Sequence of chain 1.E:
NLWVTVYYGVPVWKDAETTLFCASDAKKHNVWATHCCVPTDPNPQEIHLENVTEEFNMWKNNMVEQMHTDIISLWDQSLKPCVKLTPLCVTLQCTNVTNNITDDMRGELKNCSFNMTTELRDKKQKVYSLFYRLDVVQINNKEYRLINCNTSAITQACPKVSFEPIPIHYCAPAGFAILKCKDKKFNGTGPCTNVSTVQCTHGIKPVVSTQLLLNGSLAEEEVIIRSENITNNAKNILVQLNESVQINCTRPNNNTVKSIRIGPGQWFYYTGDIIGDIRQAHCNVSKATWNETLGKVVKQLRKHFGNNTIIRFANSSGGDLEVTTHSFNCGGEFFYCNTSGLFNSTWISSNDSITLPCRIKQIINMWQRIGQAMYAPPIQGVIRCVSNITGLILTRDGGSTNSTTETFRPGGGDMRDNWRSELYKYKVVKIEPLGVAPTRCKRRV

The small molecule below binds the protein below.
Small molecule (SMILES): CC(=O)N[C@H]1[C@H](O[C@H]2[C@H](O)[C@@H](NC(C)=O)CO[C@@H]2CO)O[C@H](CO)[C@@H](O)[C@@H]1O

Binding-site contacts:
Ligand atom C1 contacts residue ASN243 of chain 1.E at 1.5 Å.
Ligand atom O5 contacts residue LYS231 of chain 1.E at 3.8 Å.
Ligand atom N2 contacts residue HIS87 of chain 1.E at 4.3 Å.
Ligand atom O6 contacts residue LYS231 of chain 1.E at 4.1 Å.
Ligand atom C8 contacts residue HIS87 of chain 1.E at 4.2 Å.
Ligand atom C5 contacts residue LYS231 of chain 1.E at 4.5 Å.
Ligand atom C4 contacts residue ASN243 of chain 1.E at 4.4 Å.
Ligand atom O5 contacts residue ASN243 of chain 1.E at 2.5 Å (h-bond).
Ligand atom C3 contacts residue ASN243 of chain 1.E at 3.9 Å.
Ligand atom N2 contacts residue ASN243 of chain 1.E at 3.0 Å (h-bond).
Ligand atom C1 contacts residue LYS231 of chain 1.E at 3.9 Å.
Ligand atom O7 contacts residue ASN243 of chain 1.E at 3.1 Å (h-bond).
Ligand atom C5 contacts residue ASN243 of chain 1.E at 3.8 Å.
Ligand atom C8 contacts residue ASN243 of chain 1.E at 3.8 Å.
Ligand atom C7 contacts residue ASN243 of chain 1.E at 3.2 Å.
Ligand atom C2 contacts residue ASN243 of chain 1.E at 2.5 Å.